Sequence of chain 48.E:
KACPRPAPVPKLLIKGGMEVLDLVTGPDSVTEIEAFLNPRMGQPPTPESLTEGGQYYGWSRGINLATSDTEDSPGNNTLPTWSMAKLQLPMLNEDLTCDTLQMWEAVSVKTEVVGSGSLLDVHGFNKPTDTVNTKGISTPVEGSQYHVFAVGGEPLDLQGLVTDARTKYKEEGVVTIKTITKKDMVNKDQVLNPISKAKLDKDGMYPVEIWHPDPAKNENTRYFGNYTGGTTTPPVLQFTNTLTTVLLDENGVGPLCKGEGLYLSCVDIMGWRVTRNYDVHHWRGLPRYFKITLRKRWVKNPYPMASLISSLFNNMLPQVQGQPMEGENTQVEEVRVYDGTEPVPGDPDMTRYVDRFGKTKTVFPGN

Binding-site contacts:
Ligand atom O10 contacts residue THR291 of chain 48.E at 3.8 Å.
Ligand atom C1 contacts residue GLY78 of chain 48.E at 4.0 Å.
Ligand atom C5 contacts residue ASN93 of chain 48.E at 4.1 Å.
Ligand atom O6 contacts residue ASN93 of chain 48.E at 3.5 Å (h-bond).
Ligand atom C3 contacts residue VAL296 of chain 48.E at 3.7 Å (hydrophobic).
Ligand atom C6 contacts residue ASN93 of chain 48.E at 3.4 Å.
Ligand atom C3 contacts residue GLY78 of chain 48.E at 4.0 Å.
Ligand atom O1B contacts residue TYR72 of chain 48.E at 3.8 Å.
Ligand atom O4 contacts residue VAL296 of chain 48.E at 4.0 Å.
Ligand atom C4 contacts residue TYR72 of chain 48.E at 3.4 Å (hydrophobic).
Ligand atom C11 contacts residue ASP85 of chain 48.A at 3.8 Å.
Ligand atom C7 contacts residue TYR72 of chain 48.E at 3.9 Å (hydrophobic).
Ligand atom O1A contacts residue TYR72 of chain 48.E at 3.5 Å.
Ligand atom N5 contacts residue TYR72 of chain 48.E at 3.1 Å (h-bond).
Ligand atom C4 contacts residue HIS298 of chain 48.E at 3.6 Å.
Ligand atom C2 contacts residue GLY78 of chain 48.E at 4.1 Å.
Ligand atom O3 contacts residue GLY78 of chain 48.E at 3.6 Å.
Ligand atom O1B contacts residue SER89 of chain 48.E at 4.1 Å.
Ligand atom C8 contacts residue ARG77 of chain 48.E at 4.2 Å.
Ligand atom C8 contacts residue TYR72 of chain 48.E at 4.1 Å (hydrophobic).
Ligand atom O8 contacts residue TYR72 of chain 48.E at 3.5 Å (h-bond).
Ligand atom C5 contacts residue TYR72 of chain 48.E at 3.4 Å (hydrophobic).
Ligand atom C3 contacts residue GLY78 of chain 48.E at 4.0 Å.
Ligand atom O4 contacts residue HIS298 of chain 48.E at 3.0 Å (h-bond).
Ligand atom C4 contacts residue GLY78 of chain 48.E at 3.3 Å.
Ligand atom O1B contacts residue ASN80 of chain 48.E at 4.2 Å.
Ligand atom O1A contacts residue SER89 of chain 48.E at 3.4 Å (h-bond).
Ligand atom O4 contacts residue TYR72 of chain 48.E at 4.2 Å.
Ligand atom C3 contacts residue HIS298 of chain 48.E at 3.8 Å.
Ligand atom O10 contacts residue ASN293 of chain 48.E at 3.9 Å.
Ligand atom O4 contacts residue THR291 of chain 48.E at 3.4 Å.
Ligand atom C1 contacts residue SER89 of chain 48.E at 4.2 Å.
Ligand atom C1 contacts residue ARG77 of chain 48.E at 3.4 Å.
Ligand atom O1B contacts residue ARG77 of chain 48.E at 2.8 Å (salt-bridge).
Ligand atom O1A contacts residue ARG77 of chain 48.E at 3.1 Å (salt-bridge).
Ligand atom O4 contacts residue ILE79 of chain 48.E at 3.5 Å (h-bond).
Ligand atom O4 contacts residue GLY78 of chain 48.E at 3.0 Å.
Ligand atom C6 contacts residue TYR72 of chain 48.E at 3.3 Å (hydrophobic).
Ligand atom C1 contacts residue TYR72 of chain 48.E at 3.8 Å (hydrophobic).
Ligand atom O1A contacts residue GLY78 of chain 48.E at 3.3 Å (h-bond).

A protein and the small-molecule ligand that binds it are described below.
Small molecule (SMILES): CC(=O)N[C@@H]1[C@@H](O[C@@H]2O[C@H](CO)[C@H](O)[C@H](O[C@]3(C(=O)O)C[C@H](O)[C@@H](NC(C)=O)[C@H]([C@H](O)[C@H](O)CO)O3)[C@H]2O)[C@H](O)[C@@H](CO[C@]2(C(=O)O)C[C@H](O)[C@@H](NC(C)=O)[C@H]([C@H](O)[C@H](O)CO)O2)O[C@H]1O

Sequence of chain 48.A:
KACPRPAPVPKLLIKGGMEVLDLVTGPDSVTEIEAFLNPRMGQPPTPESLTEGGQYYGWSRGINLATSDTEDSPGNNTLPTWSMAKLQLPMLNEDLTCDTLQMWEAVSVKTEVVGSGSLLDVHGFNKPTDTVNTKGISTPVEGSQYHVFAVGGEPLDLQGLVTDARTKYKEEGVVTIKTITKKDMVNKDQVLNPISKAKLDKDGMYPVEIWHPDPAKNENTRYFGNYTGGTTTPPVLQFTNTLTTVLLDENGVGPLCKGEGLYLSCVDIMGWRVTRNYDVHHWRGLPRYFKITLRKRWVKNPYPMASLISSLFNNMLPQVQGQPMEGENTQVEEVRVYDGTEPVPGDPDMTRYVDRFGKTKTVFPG